Binding-site contacts:
Ligand atom CL20 contacts residue NAD1 of chain 2.E at 3.5 Å.
Ligand atom CL21 contacts residue VAL135 of chain 2.B at 3.9 Å.
Ligand atom C14 contacts residue NAD1 of chain 2.E at 3.7 Å.
Ligand atom C7 contacts residue NAD1 of chain 2.E at 3.5 Å.
Ligand atom C25 contacts residue PHE281 of chain 2.B at 3.3 Å (hydrophobic).
Ligand atom C25 contacts residue ILE236 of chain 2.B at 3.8 Å (hydrophobic).
Ligand atom CL21 contacts residue ASN131 of chain 2.B at 3.8 Å.
Ligand atom C24 contacts residue PHE281 of chain 2.B at 3.8 Å (hydrophobic).
Ligand atom C27 contacts residue TYR190 of chain 2.B at 3.7 Å (hydrophobic).
Ligand atom C28 contacts residue PHE281 of chain 2.B at 3.9 Å (hydrophobic).
Ligand atom C26 contacts residue GLY189 of chain 2.B at 4.0 Å.
Ligand atom C4 contacts residue NAD1 of chain 2.E at 3.1 Å.
Ligand atom C6 contacts residue TYR190 of chain 2.B at 3.4 Å (hydrophobic).
Ligand atom O22 contacts residue LYS198 of chain 2.B at 3.8 Å.
Ligand atom C15 contacts residue ALA130 of chain 2.B at 3.7 Å (hydrophobic).
Ligand atom C22 contacts residue ILE236 of chain 2.B at 3.6 Å (hydrophobic).
Ligand atom O22 contacts residue TYR190 of chain 2.B at 2.5 Å (h-bond).
Ligand atom C4 contacts residue ALA233 of chain 2.B at 3.6 Å (hydrophobic).
Ligand atom C3 contacts residue ALA233 of chain 2.B at 3.7 Å (hydrophobic).
Ligand atom C1 contacts residue TYR190 of chain 2.B at 3.5 Å (hydrophobic).
Ligand atom C5 contacts residue NAD1 of chain 2.E at 3.4 Å.
Ligand atom O13 contacts residue NAD1 of chain 2.E at 3.1 Å (h-bond).
Ligand atom C2 contacts residue NAD1 of chain 2.E at 3.4 Å.
Ligand atom CL20 contacts residue ALA232 of chain 2.B at 3.2 Å.
Ligand atom CL20 contacts residue ALA130 of chain 2.B at 3.8 Å.
Ligand atom C6 contacts residue TYR180 of chain 2.B at 3.8 Å (hydrophobic).
Ligand atom C1 contacts residue NAD1 of chain 2.E at 3.4 Å.
Ligand atom C22 contacts residue MET194 of chain 2.B at 3.9 Å (hydrophobic).
Ligand atom C3 contacts residue NAD1 of chain 2.E at 3.4 Å.
Ligand atom C18 contacts residue TYR180 of chain 2.B at 3.3 Å (hydrophobic).
Ligand atom C27 contacts residue PHE281 of chain 2.B at 3.4 Å (hydrophobic).
Ligand atom C26 contacts residue PHE281 of chain 2.B at 3.1 Å (hydrophobic).
Ligand atom C7 contacts residue TYR180 of chain 2.B at 3.9 Å (hydrophobic).
Ligand atom C19 contacts residue ILE236 of chain 2.B at 3.6 Å (hydrophobic).
Ligand atom C22 contacts residue VAL135 of chain 2.B at 4.0 Å (hydrophobic).
Ligand atom C6 contacts residue NAD1 of chain 2.E at 3.4 Å.
Ligand atom O22 contacts residue NAD1 of chain 2.E at 2.4 Å (h-bond).
Ligand atom C15 contacts residue ALA232 of chain 2.B at 3.6 Å (hydrophobic).
Ligand atom C16 contacts residue ALA130 of chain 2.B at 3.6 Å (hydrophobic).
Ligand atom CL21 contacts residue ALA132 of chain 2.B at 3.4 Å.

The protein below binds the small molecule below.
Small molecule (SMILES): Oc1cc(CCc2ccccc2)ccc1Oc1ccc(Cl)cc1Cl

Sequence of chain 2.B:
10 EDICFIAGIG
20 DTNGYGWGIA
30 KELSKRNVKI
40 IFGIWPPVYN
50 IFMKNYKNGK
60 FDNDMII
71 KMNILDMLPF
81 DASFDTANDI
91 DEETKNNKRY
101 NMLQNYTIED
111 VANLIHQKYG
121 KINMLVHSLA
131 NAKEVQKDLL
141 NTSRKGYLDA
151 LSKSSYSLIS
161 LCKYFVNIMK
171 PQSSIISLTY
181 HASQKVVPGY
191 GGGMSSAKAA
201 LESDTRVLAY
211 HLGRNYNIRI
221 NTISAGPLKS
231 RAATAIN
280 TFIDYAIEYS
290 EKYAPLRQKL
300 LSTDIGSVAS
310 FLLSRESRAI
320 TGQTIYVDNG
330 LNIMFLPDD